Binding-site contacts:
Ligand atom N2 contacts residue TYR93 of chain 41.E at 3.3 Å (h-bond).
Ligand atom O5 contacts residue ASN182 of chain 41.E at 2.4 Å (h-bond).
Ligand atom O7 contacts residue ASN182 of chain 41.E at 2.9 Å (h-bond).
Ligand atom C7 contacts residue TRP154 of chain 41.E at 4.5 Å (hydrophobic).
Ligand atom O7 contacts residue TRP154 of chain 41.E at 4.5 Å.
Ligand atom C2 contacts residue ASN182 of chain 41.E at 2.5 Å.
Ligand atom C8 contacts residue ASN182 of chain 41.E at 4.3 Å.
Ligand atom O7 contacts residue VAL94 of chain 41.E at 3.5 Å.
Ligand atom C8 contacts residue TRP154 of chain 41.E at 3.6 Å (hydrophobic).
Ligand atom C3 contacts residue ASN182 of chain 41.E at 3.8 Å.
Ligand atom C2 contacts residue VAL94 of chain 41.E at 4.3 Å (hydrophobic).
Ligand atom C3 contacts residue VAL94 of chain 41.E at 4.4 Å (hydrophobic).
Ligand atom C4 contacts residue ASN182 of chain 41.E at 4.3 Å.
Ligand atom C7 contacts residue ASN182 of chain 41.E at 3.1 Å.
Ligand atom C1 contacts residue TYR93 of chain 41.E at 3.8 Å (hydrophobic).
Ligand atom N2 contacts residue ASN182 of chain 41.E at 2.9 Å (h-bond).
Ligand atom C8 contacts residue ASP150 of chain 41.E at 4.3 Å.
Ligand atom C7 contacts residue TYR93 of chain 41.E at 4.3 Å (hydrophobic).
Ligand atom C8 contacts residue TYR93 of chain 41.E at 4.4 Å (hydrophobic).
Ligand atom C5 contacts residue ASN182 of chain 41.E at 3.6 Å.
Ligand atom O4 contacts residue VAL94 of chain 41.E at 3.7 Å.
Ligand atom C3 contacts residue TYR93 of chain 41.E at 3.8 Å (hydrophobic).
Ligand atom C2 contacts residue TYR93 of chain 41.E at 3.8 Å (hydrophobic).
Ligand atom C1 contacts residue ASN182 of chain 41.E at 1.4 Å.
Ligand atom O7 contacts residue LEU70 of chain 41.E at 3.7 Å.
Ligand atom O3 contacts residue VAL94 of chain 41.E at 4.5 Å.

A small-molecule ligand and the protein it binds are described below.
Small molecule (SMILES): CC(=O)N[C@H]1[C@H](O[C@H]2[C@H](O)[C@@H](NC(C)=O)CO[C@@H]2CO)O[C@H](CO)[C@@H](O)[C@@H]1O

Sequence of chain 41.E:
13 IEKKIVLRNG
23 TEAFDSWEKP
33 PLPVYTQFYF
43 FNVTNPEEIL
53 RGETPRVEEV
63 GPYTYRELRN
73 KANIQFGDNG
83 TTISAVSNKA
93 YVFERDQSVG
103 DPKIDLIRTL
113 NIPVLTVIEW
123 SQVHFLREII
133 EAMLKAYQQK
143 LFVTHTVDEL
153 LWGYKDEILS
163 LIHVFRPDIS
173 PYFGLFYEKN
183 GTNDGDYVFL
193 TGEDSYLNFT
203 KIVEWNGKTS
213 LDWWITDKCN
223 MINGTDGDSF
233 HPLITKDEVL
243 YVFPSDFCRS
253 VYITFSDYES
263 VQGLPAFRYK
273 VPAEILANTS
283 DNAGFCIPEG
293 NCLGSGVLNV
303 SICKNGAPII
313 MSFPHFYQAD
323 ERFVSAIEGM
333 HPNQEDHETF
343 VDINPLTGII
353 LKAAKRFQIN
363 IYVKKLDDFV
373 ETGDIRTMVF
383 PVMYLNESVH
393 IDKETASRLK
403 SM